Sequence of chain 1.A:
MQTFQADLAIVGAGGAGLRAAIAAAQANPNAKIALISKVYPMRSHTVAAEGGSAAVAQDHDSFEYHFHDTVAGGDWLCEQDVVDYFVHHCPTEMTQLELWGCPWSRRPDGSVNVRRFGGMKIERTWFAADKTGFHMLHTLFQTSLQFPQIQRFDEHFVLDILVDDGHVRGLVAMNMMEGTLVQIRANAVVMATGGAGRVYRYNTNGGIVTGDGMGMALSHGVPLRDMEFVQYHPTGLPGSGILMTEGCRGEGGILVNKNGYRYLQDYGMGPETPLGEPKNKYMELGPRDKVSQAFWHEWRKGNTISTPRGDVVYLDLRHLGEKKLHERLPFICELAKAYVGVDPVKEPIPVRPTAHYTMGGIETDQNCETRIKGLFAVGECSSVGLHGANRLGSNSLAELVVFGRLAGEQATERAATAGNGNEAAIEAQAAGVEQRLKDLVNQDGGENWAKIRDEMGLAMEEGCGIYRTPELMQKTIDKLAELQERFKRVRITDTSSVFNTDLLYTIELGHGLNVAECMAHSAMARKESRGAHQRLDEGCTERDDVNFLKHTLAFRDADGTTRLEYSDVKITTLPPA

Binding-site contacts:
Ligand atom O1 contacts residue ARG288 of chain 1.A at 4.1 Å.
Ligand atom C3 contacts residue GLU246 of chain 1.A at 4.1 Å.
Ligand atom O1 contacts residue THR245 of chain 1.A at 3.5 Å (h-bond).
Ligand atom C1 contacts residue HIS233 of chain 1.A at 4.0 Å.
Ligand atom O2 contacts residue HIS233 of chain 1.A at 4.5 Å.
Ligand atom C3 contacts residue ARG391 of chain 1.A at 4.3 Å.
Ligand atom N1 contacts residue ARG391 of chain 1.A at 3.1 Å (salt-bridge).
Ligand atom N1 contacts residue ARG288 of chain 1.A at 1.4 Å (salt-bridge).
Ligand atom O2 contacts residue LEU243 of chain 1.A at 4.5 Å.
Ligand atom N1 contacts residue GLN231 of chain 1.A at 4.1 Å.
Ligand atom O1 contacts residue HIS233 of chain 1.A at 3.5 Å.
Ligand atom C1 contacts residue FAD1 of chain 1.I at 4.2 Å.
Ligand atom C2 contacts residue GLU246 of chain 1.A at 4.3 Å.
Ligand atom C3 contacts residue ARG288 of chain 1.A at 1.4 Å.
Ligand atom N1 contacts residue GLY393 of chain 1.A at 3.8 Å.
Ligand atom O2 contacts residue HIS356 of chain 1.A at 4.4 Å.
Ligand atom O2 contacts residue ARG288 of chain 1.A at 4.3 Å.
Ligand atom O1 contacts residue GLU246 of chain 1.A at 3.3 Å (salt-bridge).
Ligand atom C2 contacts residue PHE117 of chain 1.A at 3.5 Å (hydrophobic).
Ligand atom O2 contacts residue FAD1 of chain 1.I at 3.3 Å (h-bond).
Ligand atom C1 contacts residue PHE117 of chain 1.A at 3.8 Å (hydrophobic).
Ligand atom C3 contacts residue HIS233 of chain 1.A at 4.3 Å.
Ligand atom O1 contacts residue PHE117 of chain 1.A at 3.5 Å.
Ligand atom C3 contacts residue GLY393 of chain 1.A at 4.1 Å.
Ligand atom C2 contacts residue ARG288 of chain 1.A at 2.6 Å.
Ligand atom C1 contacts residue ARG288 of chain 1.A at 3.5 Å.
Ligand atom C1 contacts residue GLU246 of chain 1.A at 4.5 Å.

The protein below binds the small molecule below.
Small molecule (SMILES): O=C(O)CC[N+](=O)[O-]